Sequence of chain 1.C:
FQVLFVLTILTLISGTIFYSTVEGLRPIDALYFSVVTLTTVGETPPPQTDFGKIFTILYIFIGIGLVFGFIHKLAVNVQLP

Binding-site contacts:
Ligand atom O contacts residue LEU37 of chain 1.C at 4.5 Å.
Ligand atom OXT contacts residue GLY1 of chain 1.Z at 3.5 Å (h-bond).
Ligand atom OXT contacts residue ILE19 of chain 1.C at 4.2 Å.
Ligand atom O contacts residue LEU18 of chain 1.C at 4.5 Å.
Ligand atom O contacts residue GLY1 of chain 1.BA at 4.0 Å.
Ligand atom C contacts residue ILE19 of chain 1.C at 4.5 Å (hydrophobic).
Ligand atom OXT contacts residue LEU37 of chain 1.C at 4.0 Å.
Ligand atom C contacts residue GLY1 of chain 1.Z at 4.4 Å.

A protein and the small-molecule ligand that binds it are described below.
Small molecule (SMILES): NCC(=O)O